This small molecule binds to this protein.
Small molecule (SMILES): CCCOc1cc(Cl)cc(-c2cc(-c3c[nH]c(=O)[nH]c3=O)cn(-c3cccnc3)c2=O)c1

Sequence of chain 1.A:
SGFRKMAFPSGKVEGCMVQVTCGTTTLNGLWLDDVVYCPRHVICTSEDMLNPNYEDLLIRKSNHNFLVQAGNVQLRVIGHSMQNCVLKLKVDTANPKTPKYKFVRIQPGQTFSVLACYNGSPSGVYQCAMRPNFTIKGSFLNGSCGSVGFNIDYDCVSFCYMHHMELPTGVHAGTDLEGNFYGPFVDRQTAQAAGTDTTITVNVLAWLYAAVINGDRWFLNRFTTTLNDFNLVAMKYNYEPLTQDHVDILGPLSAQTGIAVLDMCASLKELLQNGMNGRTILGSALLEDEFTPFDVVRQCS

Binding-site contacts:
Ligand atom C17 contacts residue THR25 of chain 1.A at 3.6 Å.
Ligand atom O3 contacts residue CYS145 of chain 1.A at 3.2 Å (h-bond).
Ligand atom N1 contacts residue THR26 of chain 1.A at 3.4 Å (h-bond).
Ligand atom C12 contacts residue HIS41 of chain 1.A at 3.8 Å.
Ligand atom C11 contacts residue MET165 of chain 1.A at 3.7 Å (hydrophobic).
Ligand atom N4 contacts residue SER144 of chain 1.A at 3.6 Å (h-bond).
Ligand atom CL1 contacts residue HIS41 of chain 1.A at 3.7 Å.
Ligand atom O1 contacts residue GLU166 of chain 1.A at 2.8 Å (salt-bridge).
Ligand atom O3 contacts residue GLY143 of chain 1.A at 3.0 Å (h-bond).
Ligand atom O1 contacts residue MET165 of chain 1.A at 3.0 Å.
Ligand atom C21 contacts residue ASN142 of chain 1.A at 3.6 Å.
Ligand atom C20 contacts residue ASN142 of chain 1.A at 3.8 Å.
Ligand atom N4 contacts residue GLU166 of chain 1.A at 3.8 Å.
Ligand atom C8 contacts residue GLU166 of chain 1.A at 3.5 Å.
Ligand atom C1 contacts residue MET165 of chain 1.A at 3.9 Å (hydrophobic).
Ligand atom C22 contacts residue GLU166 of chain 1.A at 3.5 Å.
Ligand atom C23 contacts residue HIS163 of chain 1.A at 3.4 Å.
Ligand atom C10 contacts residue GLN192 of chain 1.A at 3.8 Å.
Ligand atom C15 contacts residue GLY143 of chain 1.A at 3.8 Å.
Ligand atom C6 contacts residue ARG188 of chain 1.A at 3.8 Å.
Ligand atom C1 contacts residue HIS164 of chain 1.A at 3.8 Å.
Ligand atom C18 contacts residue ASN142 of chain 1.A at 3.6 Å.
Ligand atom C4 contacts residue HIS164 of chain 1.A at 3.9 Å.
Ligand atom O4 contacts residue THR25 of chain 1.A at 3.2 Å.
Ligand atom C23 contacts residue GLU166 of chain 1.A at 3.8 Å.
Ligand atom C15 contacts residue ASN142 of chain 1.A at 3.6 Å.
Ligand atom C3 contacts residue MET165 of chain 1.A at 3.8 Å (hydrophobic).
Ligand atom N3 contacts residue CYS145 of chain 1.A at 3.6 Å.
Ligand atom C21 contacts residue LEU141 of chain 1.A at 3.5 Å (hydrophobic).
Ligand atom N4 contacts residue HIS163 of chain 1.A at 2.9 Å (h-bond).
Ligand atom CL1 contacts residue ASP187 of chain 1.A at 3.4 Å.
Ligand atom C22 contacts residue PHE140 of chain 1.A at 3.4 Å (hydrophobic).
Ligand atom C18 contacts residue CYS145 of chain 1.A at 3.3 Å (hydrophobic).
Ligand atom N4 contacts residue PHE140 of chain 1.A at 3.7 Å.
Ligand atom CL1 contacts residue ARG188 of chain 1.A at 3.8 Å.
Ligand atom C22 contacts residue LEU141 of chain 1.A at 3.6 Å (hydrophobic).
Ligand atom C2 contacts residue HIS164 of chain 1.A at 3.8 Å.
Ligand atom O4 contacts residue THR26 of chain 1.A at 3.2 Å (h-bond).
Ligand atom C13 contacts residue CYS145 of chain 1.A at 3.5 Å (hydrophobic).
Ligand atom N1 contacts residue ASN142 of chain 1.A at 3.7 Å.